The protein below binds the small molecule below.
Small molecule (SMILES): C[C@@H]1[C@@H](C)C/C=C/[C@H](O)[C@@H]2CC[C@H]2CN2C[C@@]3(CCCc4cc(Cl)ccc43)COc3ccc(cc32)C(=O)NS1(=O)=O

Sequence of chain 2.A:
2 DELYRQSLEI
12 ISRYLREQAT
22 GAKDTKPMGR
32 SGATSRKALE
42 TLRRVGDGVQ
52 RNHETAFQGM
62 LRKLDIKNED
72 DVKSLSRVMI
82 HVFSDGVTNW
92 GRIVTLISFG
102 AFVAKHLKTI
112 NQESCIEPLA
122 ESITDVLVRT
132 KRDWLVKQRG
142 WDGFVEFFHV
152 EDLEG

Binding-site contacts:
Ligand atom C15 contacts residue LEU97 of chain 1.A at 3.6 Å (hydrophobic).
Ligand atom C10 contacts residue MET80 of chain 1.A at 3.9 Å (hydrophobic).
Ligand atom C16 contacts residue MET80 of chain 1.A at 3.8 Å (hydrophobic).
Ligand atom C27 contacts residue ALA57 of chain 1.A at 3.7 Å (hydrophobic).
Ligand atom C18 contacts residue MET80 of chain 1.A at 3.7 Å (hydrophobic).
Ligand atom CL1 contacts residue LEU120 of chain 1.A at 3.5 Å.
Ligand atom CL1 contacts residue GLY101 of chain 1.A at 3.8 Å.
Ligand atom C13 contacts residue VAL79 of chain 1.A at 3.6 Å (hydrophobic).
Ligand atom C31 contacts residue HIS54 of chain 1.A at 3.7 Å.
Ligand atom CL1 contacts residue ILE124 of chain 1.A at 3.8 Å.
Ligand atom O2 contacts residue ARG93 of chain 1.A at 2.7 Å (salt-bridge).
Ligand atom C19 contacts residue ARG93 of chain 1.A at 3.8 Å.
Ligand atom C4 contacts residue ARG93 of chain 1.A at 3.6 Å.
Ligand atom C31 contacts residue THR96 of chain 1.A at 3.8 Å.
Ligand atom C24 contacts residue PHE100 of chain 1.A at 3.6 Å (hydrophobic).
Ligand atom C30 contacts residue HIS54 of chain 1.A at 3.4 Å.
Ligand atom C3 contacts residue LEU97 of chain 1.A at 3.6 Å (hydrophobic).
Ligand atom C6 contacts residue THR96 of chain 1.A at 3.7 Å.
Ligand atom C16 contacts residue LEU97 of chain 1.A at 3.3 Å (hydrophobic).
Ligand atom C1 contacts residue VAL83 of chain 1.A at 3.7 Å (hydrophobic).
Ligand atom O1 contacts residue LEU97 of chain 1.A at 3.6 Å.
Ligand atom C5 contacts residue THR96 of chain 1.A at 3.5 Å.
Ligand atom C11 contacts residue PHE100 of chain 1.A at 3.6 Å (hydrophobic).
Ligand atom O3 contacts residue ALA57 of chain 1.A at 3.5 Å.
Ligand atom C23 contacts residue PHE58 of chain 1.A at 3.6 Å (hydrophobic).
Ligand atom C18 contacts residue PHE100 of chain 1.A at 3.6 Å (hydrophobic).
Ligand atom C16 contacts residue GLY101 of chain 1.A at 3.8 Å.
Ligand atom C4 contacts residue THR96 of chain 1.A at 3.7 Å.
Ligand atom C15 contacts residue PHE100 of chain 1.A at 3.7 Å (hydrophobic).
Ligand atom C17 contacts residue MET80 of chain 1.A at 3.7 Å (hydrophobic).
Ligand atom C3 contacts residue ARG93 of chain 1.A at 3.6 Å.
Ligand atom C10 contacts residue PHE100 of chain 1.A at 3.6 Å (hydrophobic).
Ligand atom C23 contacts residue ALA57 of chain 1.A at 3.7 Å (hydrophobic).
Ligand atom C17 contacts residue PHE100 of chain 1.A at 3.7 Å (hydrophobic).
Ligand atom N1 contacts residue VAL83 of chain 1.A at 3.7 Å.
Ligand atom C11 contacts residue MET80 of chain 1.A at 3.7 Å (hydrophobic).
Ligand atom C16 contacts residue PHE100 of chain 1.A at 3.8 Å (hydrophobic).
Ligand atom C32 contacts residue Q511 of chain 2.B at 3.0 Å.
Ligand atom C14 contacts residue VAL83 of chain 1.A at 3.8 Å (hydrophobic).
Ligand atom C12 contacts residue VAL79 of chain 1.A at 3.7 Å (hydrophobic).

Sequence of chain 1.A:
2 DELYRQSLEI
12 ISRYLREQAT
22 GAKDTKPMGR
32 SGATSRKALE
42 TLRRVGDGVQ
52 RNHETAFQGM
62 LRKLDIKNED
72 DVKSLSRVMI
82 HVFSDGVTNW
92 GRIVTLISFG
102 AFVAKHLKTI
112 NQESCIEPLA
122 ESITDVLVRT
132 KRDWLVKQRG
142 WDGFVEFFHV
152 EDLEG